The protein below binds the small molecule below.
Small molecule (SMILES): O=C(O)[C@@H]1O[C@H](O[C@H]2[C@@H](OS(=O)(=O)O)O[C@@H](O)[C@H](NS(=O)(=O)O)[C@H]2O)[C@@H](OS(=O)(=O)O)[C@H](O)[C@@H]1O

Sequence of chain 60.D:
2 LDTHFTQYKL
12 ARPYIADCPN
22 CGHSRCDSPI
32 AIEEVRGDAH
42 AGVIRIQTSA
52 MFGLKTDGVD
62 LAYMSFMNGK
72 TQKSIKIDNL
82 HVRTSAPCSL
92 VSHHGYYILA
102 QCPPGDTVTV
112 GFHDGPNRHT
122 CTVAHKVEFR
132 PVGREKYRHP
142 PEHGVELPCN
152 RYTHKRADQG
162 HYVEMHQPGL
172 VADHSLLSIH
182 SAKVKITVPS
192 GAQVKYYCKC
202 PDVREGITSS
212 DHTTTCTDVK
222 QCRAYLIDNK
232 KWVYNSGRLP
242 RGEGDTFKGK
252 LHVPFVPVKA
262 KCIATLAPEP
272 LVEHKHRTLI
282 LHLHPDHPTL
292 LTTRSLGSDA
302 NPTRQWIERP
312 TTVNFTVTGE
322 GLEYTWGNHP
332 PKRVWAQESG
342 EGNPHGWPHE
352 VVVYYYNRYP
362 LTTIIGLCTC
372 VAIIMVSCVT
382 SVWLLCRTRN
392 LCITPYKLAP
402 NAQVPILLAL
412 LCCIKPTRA

Binding-site contacts:
Ligand atom OAH contacts residue ASP3 of chain 60.D at 4.0 Å.
Ligand atom O6B contacts residue LYS156 of chain 60.D at 3.3 Å.
Ligand atom C5 contacts residue LEU62 of chain 60.D at 3.8 Å (hydrophobic).
Ligand atom O6A contacts residue HIS94 of chain 60.D at 3.2 Å (h-bond).
Ligand atom O3 contacts residue ALA158 of chain 60.D at 3.0 Å (h-bond).
Ligand atom C3 contacts residue ARG157 of chain 60.D at 3.7 Å.
Ligand atom O4 contacts residue SER93 of chain 60.D at 3.0 Å (h-bond).
Ligand atom O6B contacts residue ARG157 of chain 60.D at 3.3 Å (salt-bridge).
Ligand atom O5 contacts residue HIS155 of chain 60.D at 3.6 Å.
Ligand atom O5 contacts residue LYS156 of chain 60.D at 3.4 Å.
Ligand atom O6A contacts residue SER93 of chain 60.D at 3.2 Å.
Ligand atom C4 contacts residue LYS156 of chain 60.D at 4.0 Å.
Ligand atom O6B contacts residue HIS94 of chain 60.D at 4.0 Å.
Ligand atom O3 contacts residue ARG157 of chain 60.D at 3.3 Å (salt-bridge).
Ligand atom OAH contacts residue LEU2 of chain 60.D at 2.8 Å (h-bond).
Ligand atom O5 contacts residue ARG157 of chain 60.D at 3.8 Å.
Ligand atom C6 contacts residue HIS155 of chain 60.D at 3.4 Å.
Ligand atom C2 contacts residue ALA158 of chain 60.D at 3.7 Å (hydrophobic).
Ligand atom O4 contacts residue HIS155 of chain 60.D at 3.5 Å (h-bond).
Ligand atom O5B contacts residue LYS156 of chain 60.D at 3.3 Å.
Ligand atom C6 contacts residue HIS94 of chain 60.D at 3.9 Å.
Ligand atom C6 contacts residue SER93 of chain 60.D at 4.0 Å.
Ligand atom C5 contacts residue HIS155 of chain 60.D at 4.0 Å.
Ligand atom O6B contacts residue HIS155 of chain 60.D at 3.3 Å (h-bond).
Ligand atom C6 contacts residue LEU62 of chain 60.D at 3.5 Å (hydrophobic).
Ligand atom OAF contacts residue ALA158 of chain 60.D at 3.3 Å.
Ligand atom O6A contacts residue HIS155 of chain 60.D at 3.8 Å.
Ligand atom C3 contacts residue LYS156 of chain 60.D at 4.0 Å.
Ligand atom OAH contacts residue THR4 of chain 60.D at 3.7 Å.
Ligand atom C3 contacts residue ALA158 of chain 60.D at 4.0 Å (hydrophobic).
Ligand atom SAG contacts residue THR4 of chain 60.D at 3.9 Å.
Ligand atom OAF contacts residue ARG157 of chain 60.D at 2.8 Å (salt-bridge).
Ligand atom OBI contacts residue LYS156 of chain 60.D at 4.0 Å.
Ligand atom SAG contacts residue ARG157 of chain 60.D at 3.6 Å (salt-bridge).
Ligand atom O3 contacts residue LYS156 of chain 60.D at 3.0 Å.
Ligand atom OAH contacts residue ARG157 of chain 60.D at 3.1 Å (salt-bridge).
Ligand atom OAF contacts residue THR4 of chain 60.D at 2.9 Å (h-bond).
Ligand atom O4 contacts residue LYS156 of chain 60.D at 3.5 Å.
Ligand atom O6B contacts residue LEU62 of chain 60.D at 4.0 Å.
Ligand atom O6A contacts residue LEU62 of chain 60.D at 3.4 Å.